Binding-site contacts:
Ligand atom C1 contacts residue ASN12 of chain 44.H at 2.2 Å.
Ligand atom C7 contacts residue ASN12 of chain 44.H at 3.9 Å.
Ligand atom C5 contacts residue ASN12 of chain 44.H at 4.1 Å.
Ligand atom C2 contacts residue ASN12 of chain 44.H at 3.2 Å.
Ligand atom O7 contacts residue ASN12 of chain 44.H at 3.7 Å.
Ligand atom N2 contacts residue ASN12 of chain 44.H at 3.8 Å.
Ligand atom O5 contacts residue ASN12 of chain 44.H at 2.7 Å (h-bond).

Sequence of chain 44.H:
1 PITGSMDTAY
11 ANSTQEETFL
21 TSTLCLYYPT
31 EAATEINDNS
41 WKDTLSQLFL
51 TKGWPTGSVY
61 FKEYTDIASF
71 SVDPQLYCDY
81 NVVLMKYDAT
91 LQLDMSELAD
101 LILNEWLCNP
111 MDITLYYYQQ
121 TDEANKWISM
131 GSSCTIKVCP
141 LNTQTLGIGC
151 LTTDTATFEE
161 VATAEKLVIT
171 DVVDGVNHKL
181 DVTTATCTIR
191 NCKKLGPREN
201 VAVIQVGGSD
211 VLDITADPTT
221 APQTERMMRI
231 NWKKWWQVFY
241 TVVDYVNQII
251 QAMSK

The small molecule below binds the protein below.
Small molecule (SMILES): CC(=O)N[C@H]1[C@H](O[C@H]2[C@H](O)[C@@H](NC(C)=O)CO[C@@H]2CO)O[C@H](CO)[C@@H](O)[C@@H]1O